Binding-site contacts:
Ligand atom O4 contacts residue GLN118 of chain 1.B at 3.2 Å (h-bond).
Ligand atom O2 contacts residue LEU25 of chain 1.B at 2.6 Å (h-bond).
Ligand atom C7 contacts residue ASN95 of chain 1.C at 3.4 Å.
Ligand atom C1 contacts residue ASN95 of chain 1.C at 1.4 Å.
Ligand atom C7 contacts residue THR47 of chain 1.B at 3.7 Å.
Ligand atom C1 contacts residue GLY24 of chain 1.B at 3.5 Å.
Ligand atom O6 contacts residue SER26 of chain 1.B at 3.2 Å (h-bond).
Ligand atom N2 contacts residue ASN95 of chain 1.C at 3.0 Å (h-bond).
Ligand atom C2 contacts residue ASN95 of chain 1.C at 2.4 Å.
Ligand atom O3 contacts residue GLU23 of chain 1.B at 2.3 Å (salt-bridge).
Ligand atom O5 contacts residue ASN95 of chain 1.C at 2.3 Å (h-bond).
Ligand atom C6 contacts residue ILE28 of chain 1.B at 3.5 Å (hydrophobic).
Ligand atom C7 contacts residue SER26 of chain 1.B at 3.6 Å.
Ligand atom O7 contacts residue ASN95 of chain 1.C at 3.4 Å (h-bond).
Ligand atom C5 contacts residue ASN95 of chain 1.C at 3.6 Å.
Ligand atom C3 contacts residue GLN17 of chain 1.B at 3.6 Å.
Ligand atom C3 contacts residue GLN118 of chain 1.B at 3.7 Å.
Ligand atom O4 contacts residue SER19 of chain 1.B at 3.0 Å (h-bond).
Ligand atom C3 contacts residue GLU23 of chain 1.B at 3.6 Å.
Ligand atom C5 contacts residue ASP116 of chain 1.B at 3.4 Å.
Ligand atom O3 contacts residue GLN118 of chain 1.B at 3.6 Å (h-bond).
Ligand atom O7 contacts residue GLN118 of chain 1.B at 3.2 Å (h-bond).
Ligand atom O7 contacts residue THR47 of chain 1.B at 2.9 Å (h-bond).
Ligand atom O5 contacts residue GLY24 of chain 1.B at 3.3 Å (h-bond).
Ligand atom N2 contacts residue SER26 of chain 1.B at 3.5 Å (h-bond).
Ligand atom O7 contacts residue LEU45 of chain 1.B at 3.6 Å.
Ligand atom O3 contacts residue SER26 of chain 1.B at 3.2 Å (h-bond).
Ligand atom O6 contacts residue GLY24 of chain 1.B at 3.7 Å.
Ligand atom O3 contacts residue THR47 of chain 1.B at 3.5 Å (h-bond).
Ligand atom C2 contacts residue LEU25 of chain 1.B at 3.2 Å (hydrophobic).
Ligand atom C8 contacts residue LEU45 of chain 1.B at 3.5 Å (hydrophobic).
Ligand atom C8 contacts residue SER26 of chain 1.B at 3.4 Å.
Ligand atom O4 contacts residue SER18 of chain 1.B at 3.5 Å.
Ligand atom C3 contacts residue ASN95 of chain 1.C at 3.7 Å.
Ligand atom C2 contacts residue GLN17 of chain 1.B at 3.7 Å.
Ligand atom O6 contacts residue SER49 of chain 1.B at 3.7 Å.
Ligand atom O2 contacts residue GLY24 of chain 1.B at 3.3 Å.
Ligand atom C6 contacts residue THR47 of chain 1.B at 3.5 Å.
Ligand atom O6 contacts residue GLN17 of chain 1.B at 3.2 Å (h-bond).
Ligand atom N2 contacts residue GLN17 of chain 1.B at 2.9 Å (h-bond).

The small molecule below binds the protein below.
Small molecule (SMILES): CC(=O)N[C@H]1[C@H](O[C@H]2[C@H](O)[C@@H](NC(C)=O)CO[C@@H]2CO)O[C@H](CO)[C@@H](O[C@@H]2O[C@H](CO[C@H]3O[C@H](CO[C@H]4O[C@H](CO)[C@@H](O)[C@H](O)[C@@H]4O)[C@@H](O)[C@H](O[C@H]4O[C@H](CO)[C@@H](O)[C@H](O)[C@@H]4O)[C@@H]3O)[C@@H](O)[C@H](O)[C@@H]2O)[C@@H]1O

Sequence of chain 1.C:
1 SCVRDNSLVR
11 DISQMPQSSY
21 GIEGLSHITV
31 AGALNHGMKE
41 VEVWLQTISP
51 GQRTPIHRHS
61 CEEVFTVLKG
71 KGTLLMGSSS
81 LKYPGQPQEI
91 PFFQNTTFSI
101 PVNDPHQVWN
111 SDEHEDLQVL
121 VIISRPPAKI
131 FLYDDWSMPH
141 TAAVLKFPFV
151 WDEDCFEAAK

Sequence of chain 1.B:
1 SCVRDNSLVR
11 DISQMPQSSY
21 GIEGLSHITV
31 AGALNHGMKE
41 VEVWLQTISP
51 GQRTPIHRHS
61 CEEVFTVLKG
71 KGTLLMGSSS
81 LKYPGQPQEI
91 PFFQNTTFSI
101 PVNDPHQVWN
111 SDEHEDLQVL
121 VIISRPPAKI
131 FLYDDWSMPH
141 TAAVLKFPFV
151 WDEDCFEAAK